A small-molecule ligand and the protein it binds are described below.
Small molecule (SMILES): CC(=O)N[C@@H]1[C@@H](O)[C@H](O)[C@@H](CO)O[C@H]1O

Sequence of chain 16.A:
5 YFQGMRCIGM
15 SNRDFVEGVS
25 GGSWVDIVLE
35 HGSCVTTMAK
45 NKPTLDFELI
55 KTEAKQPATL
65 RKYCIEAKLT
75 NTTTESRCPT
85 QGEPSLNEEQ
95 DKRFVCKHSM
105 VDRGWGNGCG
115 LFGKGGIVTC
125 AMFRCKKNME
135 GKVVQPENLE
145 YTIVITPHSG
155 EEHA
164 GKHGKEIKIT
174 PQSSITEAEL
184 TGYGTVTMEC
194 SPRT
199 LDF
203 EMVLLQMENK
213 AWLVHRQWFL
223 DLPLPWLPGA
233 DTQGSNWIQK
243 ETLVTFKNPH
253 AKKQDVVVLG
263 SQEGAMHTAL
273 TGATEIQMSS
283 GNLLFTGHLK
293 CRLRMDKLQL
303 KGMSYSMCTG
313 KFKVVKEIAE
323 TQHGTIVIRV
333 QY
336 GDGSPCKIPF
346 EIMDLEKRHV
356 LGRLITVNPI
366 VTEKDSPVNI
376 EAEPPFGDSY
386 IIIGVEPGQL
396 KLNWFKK

Binding-site contacts:
Ligand atom C2 contacts residue NAG1 of chain 16.N at 4.1 Å.
Ligand atom O5 contacts residue THR48 of chain 16.B at 4.0 Å.
Ligand atom C4 contacts residue NAG1 of chain 16.N at 2.9 Å.
Ligand atom C6 contacts residue CYS45 of chain 16.B at 4.4 Å (hydrophobic).
Ligand atom C4 contacts residue ASN75 of chain 16.A at 4.0 Å.
Ligand atom C1 contacts residue ASN75 of chain 16.A at 1.3 Å.
Ligand atom C7 contacts residue MET126 of chain 16.A at 3.8 Å (hydrophobic).
Ligand atom O6 contacts residue CYS45 of chain 16.B at 3.4 Å (h-bond).
Ligand atom O4 contacts residue NAG1 of chain 16.N at 1.6 Å.
Ligand atom O7 contacts residue ASN75 of chain 16.A at 3.2 Å (h-bond).
Ligand atom C8 contacts residue ASN75 of chain 16.A at 3.0 Å.
Ligand atom O5 contacts residue ASN75 of chain 16.A at 2.1 Å (h-bond).
Ligand atom N2 contacts residue ASN75 of chain 16.A at 3.0 Å (h-bond).
Ligand atom C2 contacts residue ASN75 of chain 16.A at 2.6 Å.
Ligand atom C5 contacts residue NAG1 of chain 16.N at 3.7 Å.
Ligand atom O6 contacts residue GLU46 of chain 16.B at 3.8 Å.
Ligand atom C6 contacts residue NAG1 of chain 16.N at 3.4 Å.
Ligand atom O6 contacts residue THR48 of chain 16.B at 4.0 Å.
Ligand atom O3 contacts residue NAG1 of chain 16.N at 2.4 Å (h-bond).
Ligand atom C8 contacts residue PHE98 of chain 16.A at 3.6 Å (hydrophobic).
Ligand atom O7 contacts residue MET126 of chain 16.A at 3.1 Å.
Ligand atom O6 contacts residue ASN75 of chain 16.A at 3.8 Å.
Ligand atom C6 contacts residue ASN75 of chain 16.A at 3.8 Å.
Ligand atom C3 contacts residue ASN75 of chain 16.A at 3.5 Å.
Ligand atom C7 contacts residue ASN75 of chain 16.A at 2.8 Å.
Ligand atom C8 contacts residue MET126 of chain 16.A at 3.7 Å (hydrophobic).
Ligand atom C5 contacts residue ASN75 of chain 16.A at 3.2 Å.
Ligand atom C3 contacts residue NAG1 of chain 16.N at 3.3 Å.
Ligand atom O6 contacts residue NAG1 of chain 16.N at 4.1 Å.
Ligand atom C6 contacts residue THR48 of chain 16.B at 4.4 Å.

Sequence of chain 16.B:
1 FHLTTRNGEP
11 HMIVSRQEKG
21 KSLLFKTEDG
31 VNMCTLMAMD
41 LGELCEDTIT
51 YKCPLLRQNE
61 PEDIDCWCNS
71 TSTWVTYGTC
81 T